Binding-site contacts:
Ligand atom O61 contacts residue PRO79 of chain 1.O at 3.6 Å.
Ligand atom C28 contacts residue ILE30 of chain 1.O at 4.0 Å (hydrophobic).
Ligand atom C57 contacts residue HIS26 of chain 1.O at 3.2 Å.
Ligand atom C34 contacts residue ILE72 of chain 1.O at 3.9 Å (hydrophobic).
Ligand atom C37 contacts residue LEU33 of chain 1.O at 3.8 Å (hydrophobic).
Ligand atom C57 contacts residue PRO79 of chain 1.O at 4.5 Å (hydrophobic).
Ligand atom C31 contacts residue ILE30 of chain 1.O at 4.0 Å (hydrophobic).
Ligand atom C43 contacts residue LEU33 of chain 1.O at 4.1 Å (hydrophobic).
Ligand atom O5 contacts residue HIS26 of chain 1.O at 3.7 Å.
Ligand atom C19 contacts residue HIS26 of chain 1.O at 3.6 Å.
Ligand atom C57 contacts residue LEU75 of chain 1.O at 3.2 Å (hydrophobic).
Ligand atom O55 contacts residue HIS26 of chain 1.O at 3.9 Å.
Ligand atom O61 contacts residue HIS26 of chain 1.O at 4.3 Å.
Ligand atom C43 contacts residue ILE34 of chain 1.O at 3.9 Å (hydrophobic).
Ligand atom O2 contacts residue LEU78 of chain 1.O at 4.0 Å.
Ligand atom C4 contacts residue HIS26 of chain 1.O at 4.1 Å.
Ligand atom C25 contacts residue ILE30 of chain 1.O at 4.0 Å (hydrophobic).
Ligand atom C31 contacts residue LEU33 of chain 1.O at 4.3 Å (hydrophobic).
Ligand atom O49 contacts residue HIS26 of chain 1.O at 4.1 Å.
Ligand atom O61 contacts residue LEU75 of chain 1.O at 2.9 Å (h-bond).
Ligand atom C37 contacts residue ILE72 of chain 1.O at 4.3 Å (hydrophobic).
Ligand atom C25 contacts residue MET29 of chain 1.O at 4.0 Å (hydrophobic).
Ligand atom C43 contacts residue LEU37 of chain 1.O at 4.3 Å (hydrophobic).
Ligand atom C40 contacts residue ILE34 of chain 1.O at 4.3 Å (hydrophobic).
Ligand atom C31 contacts residue MET29 of chain 1.O at 4.2 Å (hydrophobic).
Ligand atom C22 contacts residue LEU75 of chain 1.O at 4.0 Å (hydrophobic).
Ligand atom C40 contacts residue ILE72 of chain 1.O at 3.8 Å (hydrophobic).
Ligand atom O16 contacts residue HIS26 of chain 1.O at 4.4 Å.

A small-molecule ligand and the protein it binds are described below.
Small molecule (SMILES): CCCCCCCCCCO[C@@H]1O[C@H](CO)[C@@H](O[C@H]2O[C@H](CO)[C@@H](O)[C@H](O)[C@H]2O)[C@H](O)[C@H]1O

Sequence of chain 1.O:
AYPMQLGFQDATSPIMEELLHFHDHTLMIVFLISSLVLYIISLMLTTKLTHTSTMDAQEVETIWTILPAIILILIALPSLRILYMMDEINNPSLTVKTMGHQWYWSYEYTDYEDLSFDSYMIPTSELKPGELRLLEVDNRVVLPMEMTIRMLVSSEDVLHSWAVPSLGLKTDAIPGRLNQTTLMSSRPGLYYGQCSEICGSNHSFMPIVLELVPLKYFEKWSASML